Sequence of chain 1.A:
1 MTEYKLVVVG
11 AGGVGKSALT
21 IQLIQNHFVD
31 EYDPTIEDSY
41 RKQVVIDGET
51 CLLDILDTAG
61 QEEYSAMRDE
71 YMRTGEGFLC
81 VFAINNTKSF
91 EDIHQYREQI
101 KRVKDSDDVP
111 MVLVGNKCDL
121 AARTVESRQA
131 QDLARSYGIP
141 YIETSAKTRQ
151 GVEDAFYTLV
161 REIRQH

Binding-site contacts:
Ligand atom O1A contacts residue ALA18 of chain 1.A at 2.8 Å (h-bond).
Ligand atom O3G contacts residue GLY12 of chain 1.A at 3.4 Å.
Ligand atom O1G contacts residue TYR32 of chain 1.A at 2.6 Å (h-bond).
Ligand atom O2G contacts residue MG1 of chain 1.C at 2.0 Å.
Ligand atom O6 contacts residue ALA146 of chain 1.A at 2.8 Å (h-bond).
Ligand atom O6 contacts residue SER145 of chain 1.A at 3.4 Å.
Ligand atom N3B contacts residue MG1 of chain 1.C at 3.3 Å.
Ligand atom N2 contacts residue ASP119 of chain 1.A at 2.9 Å (salt-bridge).
Ligand atom O1B contacts residue GLY15 of chain 1.A at 3.0 Å (h-bond).
Ligand atom O2A contacts residue TYR32 of chain 1.A at 3.5 Å.
Ligand atom O2B contacts residue LYS16 of chain 1.A at 3.5 Å (salt-bridge).
Ligand atom O2B contacts residue SER17 of chain 1.A at 2.9 Å (h-bond).
Ligand atom N7 contacts residue ASN116 of chain 1.A at 3.1 Å (h-bond).
Ligand atom O3G contacts residue GLY60 of chain 1.A at 2.8 Å (h-bond).
Ligand atom O1A contacts residue GLY15 of chain 1.A at 3.3 Å.
Ligand atom PG contacts residue MG1 of chain 1.C at 3.2 Å.
Ligand atom O6 contacts residue LYS117 of chain 1.A at 3.3 Å.
Ligand atom O2B contacts residue MG1 of chain 1.C at 2.1 Å.
Ligand atom O2' contacts residue VAL29 of chain 1.A at 2.6 Å (h-bond).
Ligand atom O6 contacts residue ASN116 of chain 1.A at 3.3 Å (h-bond).
Ligand atom O3' contacts residue ASP30 of chain 1.A at 2.9 Å (salt-bridge).
Ligand atom O2' contacts residue ASP30 of chain 1.A at 3.1 Å (salt-bridge).
Ligand atom N1 contacts residue ASP119 of chain 1.A at 2.8 Å (salt-bridge).
Ligand atom O1B contacts residue GLY13 of chain 1.A at 3.5 Å (h-bond).
Ligand atom O4' contacts residue LYS117 of chain 1.A at 3.2 Å (salt-bridge).
Ligand atom O1B contacts residue LYS16 of chain 1.A at 2.8 Å (salt-bridge).
Ligand atom O6 contacts residue ASP119 of chain 1.A at 3.5 Å (salt-bridge).
Ligand atom PB contacts residue MG1 of chain 1.C at 3.2 Å.
Ligand atom O3A contacts residue GLY15 of chain 1.A at 3.2 Å (h-bond).
Ligand atom O2G contacts residue THR35 of chain 1.A at 2.9 Å (h-bond).
Ligand atom C3' contacts residue GLU31 of chain 1.A at 3.4 Å.
Ligand atom O3G contacts residue LYS16 of chain 1.A at 2.6 Å (salt-bridge).
Ligand atom C2' contacts residue VAL29 of chain 1.A at 3.4 Å (hydrophobic).
Ligand atom O1A contacts residue SER17 of chain 1.A at 3.4 Å (h-bond).
Ligand atom O2' contacts residue PHE28 of chain 1.A at 3.2 Å.
Ligand atom N3B contacts residue TYR32 of chain 1.A at 3.4 Å.
Ligand atom O1B contacts residue VAL14 of chain 1.A at 3.3 Å (h-bond).
Ligand atom N3B contacts residue GLY13 of chain 1.A at 3.1 Å (h-bond).
Ligand atom O1G contacts residue PRO34 of chain 1.A at 3.5 Å.
Ligand atom N2 contacts residue LEU120 of chain 1.A at 3.5 Å.

A protein and the small-molecule ligand that binds it are described below.
Small molecule (SMILES): Nc1nc2c(ncn2[C@@H]2O[C@H](CO[P](=O)(O)O[P](=O)(O)NP(=O)(O)O)[C@@H](O)[C@H]2O)c(=O)[nH]1